This protein binds this small molecule.
Small molecule (SMILES): CC(=O)N[C@H]1[C@H](O[C@H]2[C@H](O)[C@@H](NC(C)=O)CO[C@@H]2CO)O[C@H](CO)[C@@H](O[C@@H]2O[C@H](CO)[C@@H](O)[C@H](O)[C@@H]2O)[C@@H]1O

Binding-site contacts:
Ligand atom C3 contacts residue ASN416 of chain 1.B at 3.8 Å.
Ligand atom N2 contacts residue ASN416 of chain 1.B at 2.9 Å (h-bond).
Ligand atom C5 contacts residue ASN416 of chain 1.B at 3.6 Å.
Ligand atom O3 contacts residue GLU522 of chain 1.B at 3.6 Å (salt-bridge).
Ligand atom O6 contacts residue GLU522 of chain 1.B at 3.8 Å.
Ligand atom O3 contacts residue PRO524 of chain 1.B at 3.9 Å.
Ligand atom O4 contacts residue GLU522 of chain 1.B at 3.9 Å.
Ligand atom C2 contacts residue GLU522 of chain 1.B at 4.3 Å.
Ligand atom O7 contacts residue ASN416 of chain 1.B at 3.0 Å (h-bond).
Ligand atom O5 contacts residue PRO524 of chain 1.B at 4.3 Å.
Ligand atom C1 contacts residue GLN527 of chain 1.B at 3.6 Å.
Ligand atom C1 contacts residue ASN416 of chain 1.B at 1.4 Å.
Ligand atom C8 contacts residue GLN527 of chain 1.B at 3.9 Å.
Ligand atom O5 contacts residue ASN416 of chain 1.B at 2.4 Å (h-bond).
Ligand atom C7 contacts residue PRO524 of chain 1.B at 4.4 Å (hydrophobic).
Ligand atom O5 contacts residue GLY523 of chain 1.B at 4.2 Å.
Ligand atom C4 contacts residue GLU522 of chain 1.B at 4.2 Å.
Ligand atom C1 contacts residue GLU522 of chain 1.B at 3.8 Å.
Ligand atom O5 contacts residue GLU522 of chain 1.B at 3.7 Å.
Ligand atom C7 contacts residue ASN416 of chain 1.B at 3.1 Å.
Ligand atom C2 contacts residue GLN527 of chain 1.B at 3.5 Å.
Ligand atom N2 contacts residue GLN527 of chain 1.B at 2.9 Å (h-bond).
Ligand atom O3 contacts residue GLU522 of chain 1.B at 4.2 Å.
Ligand atom C4 contacts residue GLU522 of chain 1.B at 3.9 Å.
Ligand atom C3 contacts residue GLN527 of chain 1.B at 3.4 Å.
Ligand atom C2 contacts residue ASN416 of chain 1.B at 2.4 Å.
Ligand atom C2 contacts residue PRO524 of chain 1.B at 4.2 Å (hydrophobic).
Ligand atom C1 contacts residue PRO524 of chain 1.B at 4.2 Å (hydrophobic).
Ligand atom O7 contacts residue PRO524 of chain 1.B at 3.5 Å.
Ligand atom C7 contacts residue GLN527 of chain 1.B at 3.8 Å.
Ligand atom O6 contacts residue GLU522 of chain 1.B at 4.2 Å.
Ligand atom C3 contacts residue PRO524 of chain 1.B at 3.9 Å (hydrophobic).
Ligand atom O4 contacts residue PRO524 of chain 1.B at 3.5 Å.
Ligand atom C3 contacts residue GLU522 of chain 1.B at 3.3 Å.
Ligand atom C8 contacts residue GLU403 of chain 1.B at 3.4 Å.
Ligand atom C5 contacts residue GLU522 of chain 1.B at 3.9 Å.
Ligand atom C4 contacts residue ASN416 of chain 1.B at 4.2 Å.
Ligand atom O6 contacts residue GLY523 of chain 1.B at 3.9 Å.
Ligand atom O3 contacts residue GLN527 of chain 1.B at 4.0 Å.
Ligand atom C4 contacts residue PRO524 of chain 1.B at 4.3 Å (hydrophobic).

Sequence of chain 1.B:
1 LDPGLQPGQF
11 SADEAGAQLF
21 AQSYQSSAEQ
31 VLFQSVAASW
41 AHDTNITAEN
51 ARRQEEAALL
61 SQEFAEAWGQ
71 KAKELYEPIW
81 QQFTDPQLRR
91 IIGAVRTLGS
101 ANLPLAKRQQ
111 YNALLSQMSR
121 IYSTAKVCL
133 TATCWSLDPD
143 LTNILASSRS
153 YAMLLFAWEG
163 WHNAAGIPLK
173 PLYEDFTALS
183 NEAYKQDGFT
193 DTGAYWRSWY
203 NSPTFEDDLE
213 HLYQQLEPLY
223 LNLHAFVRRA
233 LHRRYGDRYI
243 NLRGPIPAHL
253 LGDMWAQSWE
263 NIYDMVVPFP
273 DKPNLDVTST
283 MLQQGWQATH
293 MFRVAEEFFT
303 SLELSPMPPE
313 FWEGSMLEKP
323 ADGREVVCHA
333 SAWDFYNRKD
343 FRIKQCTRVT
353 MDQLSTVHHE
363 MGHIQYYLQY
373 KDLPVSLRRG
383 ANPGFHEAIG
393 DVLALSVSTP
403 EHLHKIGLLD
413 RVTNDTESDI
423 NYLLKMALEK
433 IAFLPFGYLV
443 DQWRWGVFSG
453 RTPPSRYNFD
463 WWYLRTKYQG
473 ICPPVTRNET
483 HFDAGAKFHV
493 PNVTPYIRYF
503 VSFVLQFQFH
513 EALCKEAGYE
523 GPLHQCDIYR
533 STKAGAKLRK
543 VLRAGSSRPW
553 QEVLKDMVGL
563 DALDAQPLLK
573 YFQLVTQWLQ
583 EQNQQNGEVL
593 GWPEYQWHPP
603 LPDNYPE